Binding-site contacts:
Ligand atom OD2 contacts residue LA1 of chain 1.B at 3.9 Å.
Ligand atom CG contacts residue LA1 of chain 1.B at 4.4 Å.
Ligand atom C contacts residue LA1 of chain 1.B at 3.8 Å.
Ligand atom OD1 contacts residue LA1 of chain 1.B at 2.6 Å.
Ligand atom OE1 contacts residue LA1 of chain 1.B at 2.5 Å.
Ligand atom OD1 contacts residue LA1 of chain 1.B at 2.4 Å.
Ligand atom CD contacts residue LA1 of chain 1.B at 2.9 Å.
Ligand atom CG contacts residue LA1 of chain 1.B at 3.7 Å.
Ligand atom O contacts residue LA1 of chain 1.B at 2.6 Å.
Ligand atom CG contacts residue LA1 of chain 1.B at 3.5 Å.
Ligand atom ND2 contacts residue LA1 of chain 1.B at 4.2 Å.
Ligand atom OE2 contacts residue LA1 of chain 1.B at 2.5 Å.
Ligand atom N contacts residue LA1 of chain 1.B at 4.5 Å.

A protein and the small-molecule ligand that binds it are described below.
Small molecule (SMILES): CC[C@H](C)[C@H](NC(=O)[C@H](Cc1c[nH]c2ccccc12)NC(=O)CNC(=O)[C@H](CC(=O)O)NC(=O)[C@H](CC(N)=O)NC(=O)[C@H](CC(N)=O)NC(=O)[C@@H](NC(=O)[C@H](CC(=O)O)NC(=O)[C@@H](NC(=O)[C@@H](N)Cc1ccccc1)[C@@H](C)CC)[C@@H](C)O)C(=O)N[C@@H](CCC(=O)O)C(=O)NCC(=O)N[C@@H](CC(=O)O)C(=O)N[C@@H](CCC(=O)O)C(=O)N[C@@H](CC(C)C)C(=O)N[C@@H](CC(C)C)C(=O)N[C@@H](C)C=O